Binding-site contacts:
Ligand atom C2 contacts residue ARG171 of chain 1.C at 3.0 Å.
Ligand atom C1 contacts residue ASN81 of chain 1.C at 3.2 Å.
Ligand atom C1 contacts residue ARG171 of chain 1.C at 3.2 Å.
Ligand atom C4 contacts residue LEU381 of chain 1.C at 3.4 Å (hydrophobic).
Ligand atom C6 contacts residue GLY169 of chain 1.C at 4.2 Å.
Ligand atom C2 contacts residue ILE168 of chain 1.C at 4.0 Å (hydrophobic).
Ligand atom C4 contacts residue ILE168 of chain 1.C at 3.5 Å (hydrophobic).
Ligand atom C2 contacts residue GLY169 of chain 1.C at 4.5 Å.
Ligand atom C1 contacts residue ALA80 of chain 1.C at 3.5 Å (hydrophobic).
Ligand atom O1 contacts residue LEU112 of chain 1.C at 3.7 Å.
Ligand atom C6 contacts residue ARG88 of chain 1.B at 3.5 Å.
Ligand atom C6 contacts residue ILE168 of chain 1.C at 4.1 Å (hydrophobic).
Ligand atom C3 contacts residue ARG88 of chain 1.B at 3.6 Å.
Ligand atom O1 contacts residue GLY411 of chain 1.C at 4.3 Å.
Ligand atom C5 contacts residue LEU381 of chain 1.C at 4.1 Å (hydrophobic).
Ligand atom C6 contacts residue LEU381 of chain 1.C at 3.9 Å (hydrophobic).
Ligand atom C2 contacts residue LEU381 of chain 1.C at 3.9 Å (hydrophobic).
Ligand atom C3 contacts residue ARG171 of chain 1.C at 2.9 Å.
Ligand atom C5 contacts residue LEU112 of chain 1.C at 4.3 Å (hydrophobic).
Ligand atom C2 contacts residue ASN81 of chain 1.C at 4.0 Å.
Ligand atom O1 contacts residue ARG88 of chain 1.B at 3.8 Å.
Ligand atom C6 contacts residue MET186 of chain 1.C at 4.0 Å (hydrophobic).
Ligand atom C5 contacts residue ARG88 of chain 1.B at 2.5 Å.
Ligand atom C2 contacts residue THR167 of chain 1.C at 3.7 Å.
Ligand atom C4 contacts residue ARG171 of chain 1.C at 3.7 Å.
Ligand atom C1 contacts residue THR166 of chain 1.C at 3.9 Å.
Ligand atom O1 contacts residue LEU381 of chain 1.C at 4.1 Å.
Ligand atom C3 contacts residue ILE168 of chain 1.C at 4.2 Å (hydrophobic).
Ligand atom O1 contacts residue MET186 of chain 1.C at 3.8 Å.
Ligand atom C3 contacts residue LEU381 of chain 1.C at 3.7 Å (hydrophobic).
Ligand atom C3 contacts residue GLY169 of chain 1.C at 3.9 Å.
Ligand atom C4 contacts residue GLY169 of chain 1.C at 3.0 Å.
Ligand atom C2 contacts residue THR166 of chain 1.C at 3.3 Å.
Ligand atom C5 contacts residue ILE168 of chain 1.C at 4.2 Å (hydrophobic).
Ligand atom C4 contacts residue ARG88 of chain 1.B at 3.5 Å.
Ligand atom C5 contacts residue GLY169 of chain 1.C at 3.4 Å.
Ligand atom C1 contacts residue LEU381 of chain 1.C at 4.2 Å (hydrophobic).
Ligand atom C5 contacts residue ARG171 of chain 1.C at 4.4 Å.

Sequence of chain 1.B:
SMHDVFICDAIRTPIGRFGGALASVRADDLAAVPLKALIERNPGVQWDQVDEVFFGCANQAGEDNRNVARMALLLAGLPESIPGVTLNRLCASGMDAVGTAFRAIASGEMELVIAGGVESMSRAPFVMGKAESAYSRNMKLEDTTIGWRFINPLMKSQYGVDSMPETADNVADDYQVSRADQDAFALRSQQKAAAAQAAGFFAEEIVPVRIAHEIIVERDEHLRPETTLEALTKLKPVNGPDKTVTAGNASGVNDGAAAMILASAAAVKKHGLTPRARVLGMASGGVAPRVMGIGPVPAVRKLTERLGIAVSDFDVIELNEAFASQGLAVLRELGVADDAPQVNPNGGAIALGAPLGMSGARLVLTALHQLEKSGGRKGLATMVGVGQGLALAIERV

Sequence of chain 1.C:
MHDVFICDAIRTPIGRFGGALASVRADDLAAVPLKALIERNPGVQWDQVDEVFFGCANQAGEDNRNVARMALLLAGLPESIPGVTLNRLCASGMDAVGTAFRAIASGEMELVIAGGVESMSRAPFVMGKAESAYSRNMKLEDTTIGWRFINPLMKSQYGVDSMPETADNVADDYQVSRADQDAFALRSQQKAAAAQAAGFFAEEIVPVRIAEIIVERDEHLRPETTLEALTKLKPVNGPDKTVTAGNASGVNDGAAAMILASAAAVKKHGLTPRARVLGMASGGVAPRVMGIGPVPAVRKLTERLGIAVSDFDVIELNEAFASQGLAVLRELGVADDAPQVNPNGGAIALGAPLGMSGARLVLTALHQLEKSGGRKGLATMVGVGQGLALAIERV

The protein below binds the small molecule below.
Small molecule (SMILES): CCCCCC=O